Binding-site contacts:
Ligand atom C2 contacts residue GLN564 of chain 1.B at 3.9 Å.
Ligand atom O3 contacts residue GLN564 of chain 1.B at 3.8 Å.
Ligand atom C7 contacts residue ASN315 of chain 1.B at 3.2 Å.
Ligand atom C8 contacts residue GLN564 of chain 1.B at 4.1 Å.
Ligand atom C5 contacts residue ASN315 of chain 1.B at 3.7 Å.
Ligand atom C8 contacts residue ASN315 of chain 1.B at 4.1 Å.
Ligand atom O5 contacts residue ASN315 of chain 1.B at 2.4 Å (h-bond).
Ligand atom C3 contacts residue GLN564 of chain 1.B at 3.6 Å.
Ligand atom N2 contacts residue ASN315 of chain 1.B at 2.9 Å (h-bond).
Ligand atom C4 contacts residue ASN315 of chain 1.B at 4.2 Å.
Ligand atom O7 contacts residue ASN315 of chain 1.B at 3.2 Å (h-bond).
Ligand atom C7 contacts residue GLN564 of chain 1.B at 4.1 Å.
Ligand atom C1 contacts residue ASN315 of chain 1.B at 1.4 Å.
Ligand atom C3 contacts residue ASN315 of chain 1.B at 3.8 Å.
Ligand atom N2 contacts residue GLN564 of chain 1.B at 3.1 Å (h-bond).
Ligand atom C1 contacts residue GLN564 of chain 1.B at 4.5 Å.
Ligand atom C8 contacts residue PRO563 of chain 1.B at 3.9 Å (hydrophobic).
Ligand atom C2 contacts residue ASN315 of chain 1.B at 2.5 Å.

This small molecule binds to this protein.
Small molecule (SMILES): CC(=O)N[C@H]1[C@H](O[C@H]2[C@H](O)[C@@H](NC(C)=O)CO[C@@H]2CO)O[C@H](CO)[C@@H](O)[C@@H]1O

Sequence of chain 1.B:
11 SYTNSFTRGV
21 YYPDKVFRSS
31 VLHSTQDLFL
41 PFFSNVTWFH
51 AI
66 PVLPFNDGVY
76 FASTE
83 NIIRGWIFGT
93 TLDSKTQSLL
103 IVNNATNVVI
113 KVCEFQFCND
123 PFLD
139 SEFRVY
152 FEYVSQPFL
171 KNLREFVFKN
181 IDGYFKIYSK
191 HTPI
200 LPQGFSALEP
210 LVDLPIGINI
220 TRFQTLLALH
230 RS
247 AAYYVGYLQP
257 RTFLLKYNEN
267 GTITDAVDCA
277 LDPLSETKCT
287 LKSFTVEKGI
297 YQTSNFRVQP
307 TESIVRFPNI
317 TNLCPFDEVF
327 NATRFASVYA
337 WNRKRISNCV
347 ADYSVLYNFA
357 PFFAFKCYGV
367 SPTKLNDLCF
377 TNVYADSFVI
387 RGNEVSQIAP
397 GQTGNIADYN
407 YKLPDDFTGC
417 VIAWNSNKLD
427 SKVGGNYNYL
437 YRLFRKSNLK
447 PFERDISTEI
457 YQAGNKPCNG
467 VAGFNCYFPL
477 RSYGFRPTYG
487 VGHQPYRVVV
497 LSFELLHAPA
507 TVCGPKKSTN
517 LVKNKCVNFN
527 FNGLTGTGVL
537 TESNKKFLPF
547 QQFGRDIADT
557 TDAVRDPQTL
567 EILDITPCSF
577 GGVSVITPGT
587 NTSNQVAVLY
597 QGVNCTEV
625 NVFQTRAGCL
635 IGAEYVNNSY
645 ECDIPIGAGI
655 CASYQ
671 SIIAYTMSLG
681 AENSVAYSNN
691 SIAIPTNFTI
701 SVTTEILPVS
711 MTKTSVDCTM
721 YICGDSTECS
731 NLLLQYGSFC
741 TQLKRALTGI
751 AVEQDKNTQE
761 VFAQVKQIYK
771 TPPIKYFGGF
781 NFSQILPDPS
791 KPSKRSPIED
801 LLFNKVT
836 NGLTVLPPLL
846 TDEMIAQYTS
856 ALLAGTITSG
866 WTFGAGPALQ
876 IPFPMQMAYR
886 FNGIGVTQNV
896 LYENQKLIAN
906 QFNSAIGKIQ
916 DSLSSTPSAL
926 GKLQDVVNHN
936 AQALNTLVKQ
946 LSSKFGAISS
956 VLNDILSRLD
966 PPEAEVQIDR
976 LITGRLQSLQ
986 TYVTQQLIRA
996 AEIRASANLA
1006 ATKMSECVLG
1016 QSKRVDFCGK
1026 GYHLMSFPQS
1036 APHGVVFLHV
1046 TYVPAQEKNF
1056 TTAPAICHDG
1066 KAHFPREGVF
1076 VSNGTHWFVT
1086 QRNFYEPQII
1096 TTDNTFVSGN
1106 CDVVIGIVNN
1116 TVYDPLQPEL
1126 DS